Binding-site contacts:
Ligand atom O7 contacts residue ASN196 of chain 1.B at 4.3 Å.
Ligand atom C5 contacts residue ASN196 of chain 1.B at 3.6 Å.
Ligand atom C7 contacts residue ASN196 of chain 1.B at 3.9 Å.
Ligand atom C4 contacts residue ASN196 of chain 1.B at 4.3 Å.
Ligand atom C3 contacts residue ASN196 of chain 1.B at 3.8 Å.
Ligand atom C1 contacts residue ASN196 of chain 1.B at 1.4 Å.
Ligand atom C8 contacts residue ASN196 of chain 1.B at 4.2 Å.
Ligand atom N2 contacts residue ASN196 of chain 1.B at 2.9 Å (h-bond).
Ligand atom O5 contacts residue ASN196 of chain 1.B at 2.4 Å (h-bond).
Ligand atom C2 contacts residue ASN196 of chain 1.B at 2.6 Å.

The small molecule below binds the protein below.
Small molecule (SMILES): CC(=O)N[C@@H]1[C@@H](O)[C@H](O)[C@@H](CO)O[C@H]1O

Sequence of chain 1.B:
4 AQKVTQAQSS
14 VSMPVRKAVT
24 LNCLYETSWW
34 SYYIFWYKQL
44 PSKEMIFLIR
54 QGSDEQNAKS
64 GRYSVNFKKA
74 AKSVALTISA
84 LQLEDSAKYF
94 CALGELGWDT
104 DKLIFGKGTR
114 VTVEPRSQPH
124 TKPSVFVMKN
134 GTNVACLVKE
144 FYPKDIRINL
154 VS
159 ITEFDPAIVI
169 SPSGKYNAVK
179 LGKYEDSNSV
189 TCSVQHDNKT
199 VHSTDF